Sequence of chain 8.E:
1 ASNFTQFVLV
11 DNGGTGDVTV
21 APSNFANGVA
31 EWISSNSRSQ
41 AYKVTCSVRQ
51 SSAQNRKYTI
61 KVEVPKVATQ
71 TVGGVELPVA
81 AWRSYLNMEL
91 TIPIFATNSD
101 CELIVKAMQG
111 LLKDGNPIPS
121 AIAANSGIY

The protein below binds the small molecule below.
Small molecule (SMILES): Nc1ccn([C@@H]2O[C@H](CO[P](=O)(O)O[C@H]3[C@@H](O)[C@H](n4ccc(N)nc4=O)O[C@@H]3CO[P](=O)(O)O[C@H]3[C@@H](O)[C@H](n4cnc5c(N)ncnc54)O[C@@H]3CO[P](=O)(O)O[C@H]3[C@@H](O)[C@H](n4ccc(N)nc4=O)O[C@@H]3CO[P](=O)(O)O[C@H]3[C@@H](O)[C@H](n4ccc(=O)[nH]c4=O)O[C@@H]3CO[P](=O)(O)O[C@H]3[C@@H](O)[C@H](n4cnc5c(N)ncnc54)O[C@@H]3CO[P](=O)(O)O[C@H]3[C@@H](O)[C@H](n4cnc5c(=O)nc(N)[nH]c54)O[C@@H]3CO[P](=O)(O)O[C@H]3[C@@H](O)[C@H](n4cnc5c(=O)nc(N)[nH]c54)O[C@@H]3CO)[C@@H](O)[C@H]2O)c(=O)n1

Binding-site contacts:
Ligand atom C5 contacts residue TYR85 of chain 8.E at 3.7 Å (hydrophobic).
Ligand atom O2 contacts residue ASN87 of chain 8.E at 3.3 Å (h-bond).
Ligand atom C5' contacts residue LYS61 of chain 8.E at 3.7 Å.
Ligand atom N1 contacts residue SER47 of chain 8.E at 2.9 Å (h-bond).
Ligand atom C2 contacts residue TYR85 of chain 8.E at 3.6 Å (hydrophobic).
Ligand atom C2' contacts residue GLU63 of chain 8.E at 3.5 Å.
Ligand atom C3' contacts residue GLU63 of chain 8.E at 3.7 Å.
Ligand atom N6 contacts residue THR59 of chain 8.E at 2.8 Å (h-bond).
Ligand atom O4' contacts residue LYS61 of chain 8.E at 2.8 Å (salt-bridge).
Ligand atom OP2 contacts residue TYR85 of chain 8.E at 2.6 Å (h-bond).
Ligand atom N6 contacts residue THR45 of chain 8.E at 2.7 Å (h-bond).
Ligand atom C3' contacts residue TYR85 of chain 8.E at 3.4 Å (hydrophobic).
Ligand atom N1 contacts residue TYR85 of chain 8.E at 3.5 Å.
Ligand atom C2 contacts residue SER47 of chain 8.E at 3.2 Å.
Ligand atom O5' contacts residue TYR85 of chain 8.E at 3.8 Å.
Ligand atom N3 contacts residue TYR85 of chain 8.E at 3.5 Å.
Ligand atom C1' contacts residue LYS61 of chain 8.E at 3.7 Å.
Ligand atom N9 contacts residue LYS61 of chain 8.E at 3.3 Å (salt-bridge).
Ligand atom C8 contacts residue THR45 of chain 8.E at 3.8 Å.
Ligand atom N6 contacts residue CYS46 of chain 8.E at 3.3 Å (h-bond).
Ligand atom C2' contacts residue TYR85 of chain 8.E at 3.4 Å (hydrophobic).
Ligand atom C6 contacts residue THR59 of chain 8.E at 3.6 Å.
Ligand atom P contacts residue TYR85 of chain 8.E at 3.6 Å.
Ligand atom C5 contacts residue LYS61 of chain 8.E at 3.8 Å.
Ligand atom C4 contacts residue LYS61 of chain 8.E at 3.7 Å.
Ligand atom N7 contacts residue LYS61 of chain 8.E at 3.3 Å.
Ligand atom OP2 contacts residue LYS43 of chain 8.E at 2.7 Å (salt-bridge).
Ligand atom C8 contacts residue LYS61 of chain 8.E at 3.4 Å.
Ligand atom N7 contacts residue THR45 of chain 8.E at 2.6 Å (h-bond).
Ligand atom C5 contacts residue THR45 of chain 8.E at 3.2 Å.
Ligand atom C4 contacts residue TYR85 of chain 8.E at 3.6 Å (hydrophobic).
Ligand atom N4 contacts residue TYR85 of chain 8.E at 3.8 Å.
Ligand atom O3' contacts residue TYR85 of chain 8.E at 3.8 Å.
Ligand atom C6 contacts residue TYR85 of chain 8.E at 3.6 Å (hydrophobic).
Ligand atom C6 contacts residue THR45 of chain 8.E at 3.3 Å.
Ligand atom C4' contacts residue TYR85 of chain 8.E at 3.2 Å (hydrophobic).
Ligand atom C5' contacts residue TYR85 of chain 8.E at 2.9 Å (hydrophobic).
Ligand atom N1 contacts residue THR59 of chain 8.E at 3.6 Å.
Ligand atom O2' contacts residue GLU63 of chain 8.E at 3.2 Å (salt-bridge).
Ligand atom O2' contacts residue TYR85 of chain 8.E at 3.4 Å.